Sequence of chain 2.A:
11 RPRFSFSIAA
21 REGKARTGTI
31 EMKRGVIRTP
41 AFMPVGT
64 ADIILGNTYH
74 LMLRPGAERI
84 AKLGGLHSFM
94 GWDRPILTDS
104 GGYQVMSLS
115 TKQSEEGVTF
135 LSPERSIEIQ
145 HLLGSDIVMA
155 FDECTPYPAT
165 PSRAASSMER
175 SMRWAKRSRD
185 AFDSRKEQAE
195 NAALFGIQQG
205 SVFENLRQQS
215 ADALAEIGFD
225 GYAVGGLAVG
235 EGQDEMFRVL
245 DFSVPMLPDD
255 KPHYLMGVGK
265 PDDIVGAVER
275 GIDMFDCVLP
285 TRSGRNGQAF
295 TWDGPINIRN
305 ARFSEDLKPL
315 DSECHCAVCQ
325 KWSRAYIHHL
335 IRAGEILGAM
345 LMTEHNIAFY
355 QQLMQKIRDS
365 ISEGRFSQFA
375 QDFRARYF

Binding-site contacts:
Ligand atom C13 contacts residue GLY261 of chain 2.A at 3.6 Å.
Ligand atom N2 contacts residue MET260 of chain 2.A at 3.4 Å.
Ligand atom N4 contacts residue GLY261 of chain 2.A at 3.5 Å.
Ligand atom C6 contacts residue ASP156 of chain 2.A at 3.6 Å.
Ligand atom N4 contacts residue TYR106 of chain 2.A at 3.5 Å.
Ligand atom N6 contacts residue GLY261 of chain 2.A at 3.6 Å.
Ligand atom C11 contacts residue TYR106 of chain 2.A at 3.5 Å (hydrophobic).
Ligand atom O1 contacts residue GLY229 of chain 2.A at 3.3 Å.
Ligand atom C10 contacts residue TYR106 of chain 2.A at 3.6 Å (hydrophobic).
Ligand atom O1 contacts residue GLY230 of chain 2.A at 2.7 Å (h-bond).
Ligand atom C2 contacts residue ASP280 of chain 2.A at 3.5 Å.
Ligand atom C12 contacts residue GLY261 of chain 2.A at 3.6 Å.
Ligand atom C26 contacts residue VAL282 of chain 2.A at 3.6 Å (hydrophobic).
Ligand atom C1 contacts residue ASP280 of chain 2.A at 3.5 Å.
Ligand atom N5 contacts residue LEU231 of chain 2.A at 2.9 Å (h-bond).
Ligand atom C6 contacts residue ASP102 of chain 2.A at 3.5 Å.
Ligand atom N3 contacts residue ASP156 of chain 2.A at 2.7 Å (salt-bridge).
Ligand atom N7 contacts residue ILE201 of chain 2.A at 3.6 Å.
Ligand atom N5 contacts residue ALA232 of chain 2.A at 3.6 Å (h-bond).
Ligand atom O1 contacts residue CYS158 of chain 2.A at 3.3 Å.
Ligand atom C18 contacts residue VAL282 of chain 2.A at 3.4 Å (hydrophobic).
Ligand atom C7 contacts residue ASP156 of chain 2.A at 3.6 Å.
Ligand atom C3 contacts residue TYR106 of chain 2.A at 3.5 Å (hydrophobic).
Ligand atom N7 contacts residue ASP156 of chain 2.A at 2.8 Å (salt-bridge).
Ligand atom N1 contacts residue ASP280 of chain 2.A at 2.7 Å (salt-bridge).
Ligand atom C9 contacts residue CYS158 of chain 2.A at 3.5 Å (hydrophobic).
Ligand atom N6 contacts residue ALA232 of chain 2.A at 3.0 Å (h-bond).
Ligand atom N7 contacts residue ASP102 of chain 2.A at 2.8 Å (salt-bridge).
Ligand atom O1 contacts residue GLN203 of chain 2.A at 3.1 Å (h-bond).
Ligand atom C13 contacts residue TYR106 of chain 2.A at 3.6 Å (hydrophobic).
Ligand atom C3 contacts residue ASP102 of chain 2.A at 3.3 Å.
Ligand atom N2 contacts residue TYR106 of chain 2.A at 3.4 Å.
Ligand atom O1 contacts residue ASP156 of chain 2.A at 3.5 Å (salt-bridge).
Ligand atom C7 contacts residue CYS158 of chain 2.A at 3.6 Å (hydrophobic).
Ligand atom N2 contacts residue ASP102 of chain 2.A at 2.8 Å (salt-bridge).
Ligand atom C5 contacts residue TYR106 of chain 2.A at 3.6 Å (hydrophobic).
Ligand atom C6 contacts residue MET260 of chain 2.A at 3.5 Å (hydrophobic).
Ligand atom C4 contacts residue TYR106 of chain 2.A at 3.4 Å (hydrophobic).
Ligand atom C20 contacts residue ALA232 of chain 2.A at 3.5 Å (hydrophobic).
Ligand atom C24 contacts residue VAL282 of chain 2.A at 3.3 Å (hydrophobic).

This small molecule binds to this protein.
Small molecule (SMILES): Nc1nc2c(CCNCC3CCCCC3)c3[nH]c(NCCc4ccccc4)nc3cc2c(=O)[nH]1